This protein binds this small molecule.
Small molecule (SMILES): CC(C)c1nc(CN(C)C(=O)N[C@H](C(=O)N[C@H](CC[C@H](Cc2ccccc2)NC(=O)OCc2cnco2)Cc2ccccc2)C(C)C)cs1

Sequence of chain 3.A:
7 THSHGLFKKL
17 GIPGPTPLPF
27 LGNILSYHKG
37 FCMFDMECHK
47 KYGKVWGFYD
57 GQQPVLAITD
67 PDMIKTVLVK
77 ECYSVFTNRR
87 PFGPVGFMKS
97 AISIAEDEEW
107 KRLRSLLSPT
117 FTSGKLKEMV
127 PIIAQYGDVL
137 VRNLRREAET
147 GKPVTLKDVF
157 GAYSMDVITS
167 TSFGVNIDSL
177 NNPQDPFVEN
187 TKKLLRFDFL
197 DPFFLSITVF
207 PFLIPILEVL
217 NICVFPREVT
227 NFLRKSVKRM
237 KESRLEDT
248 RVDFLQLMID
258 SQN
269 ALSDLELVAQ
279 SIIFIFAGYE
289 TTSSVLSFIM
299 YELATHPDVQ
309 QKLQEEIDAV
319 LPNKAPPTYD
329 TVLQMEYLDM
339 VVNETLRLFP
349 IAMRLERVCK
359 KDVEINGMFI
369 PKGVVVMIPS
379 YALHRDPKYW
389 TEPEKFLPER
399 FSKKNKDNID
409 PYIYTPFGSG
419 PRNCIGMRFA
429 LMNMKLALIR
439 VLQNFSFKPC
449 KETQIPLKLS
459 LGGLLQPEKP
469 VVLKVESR

Binding-site contacts:
Ligand atom C02 contacts residue ARG86 of chain 3.A at 3.5 Å.
Ligand atom C19 contacts residue ILE100 of chain 3.A at 3.7 Å (hydrophobic).
Ligand atom C27 contacts residue PHE221 of chain 3.A at 3.6 Å (hydrophobic).
Ligand atom C18 contacts residue PHE88 of chain 3.A at 3.9 Å (hydrophobic).
Ligand atom C33 contacts residue ALA285 of chain 3.A at 3.7 Å (hydrophobic).
Ligand atom C36 contacts residue HEM1 of chain 3.B at 3.0 Å.
Ligand atom C03 contacts residue ARG86 of chain 3.A at 3.9 Å.
Ligand atom C26 contacts residue LEU190 of chain 3.A at 3.7 Å (hydrophobic).
Ligand atom C02 contacts residue ASP56 of chain 3.A at 3.8 Å.
Ligand atom C09 contacts residue ARG352 of chain 3.A at 3.9 Å.
Ligand atom S49 contacts residue PHE193 of chain 3.A at 3.5 Å.
Ligand atom C34 contacts residue ALA285 of chain 3.A at 3.8 Å (hydrophobic).
Ligand atom C21 contacts residue ILE100 of chain 3.A at 3.8 Å (hydrophobic).
Ligand atom N05 contacts residue GLU354 of chain 3.A at 3.6 Å (salt-bridge).
Ligand atom C25 contacts residue LEU190 of chain 3.A at 3.4 Å (hydrophobic).
Ligand atom C25 contacts residue PHE284 of chain 3.A at 3.8 Å (hydrophobic).
Ligand atom C36 contacts residue THR289 of chain 3.A at 3.7 Å.
Ligand atom C03 contacts residue ASP56 of chain 3.A at 3.1 Å.
Ligand atom O30 contacts residue ILE281 of chain 3.A at 3.6 Å.
Ligand atom C33 contacts residue HEM1 of chain 3.B at 4.0 Å.
Ligand atom C24 contacts residue LEU191 of chain 3.A at 3.5 Å (hydrophobic).
Ligand atom C21 contacts residue ILE281 of chain 3.A at 3.8 Å (hydrophobic).
Ligand atom C19 contacts residue SER99 of chain 3.A at 3.9 Å.
Ligand atom C01 contacts residue THR204 of chain 3.A at 3.4 Å.
Ligand atom O30 contacts residue SER99 of chain 3.A at 2.8 Å (h-bond).
Ligand atom C42 contacts residue HEM1 of chain 3.B at 3.6 Å.
Ligand atom C45 contacts residue PHE88 of chain 3.A at 3.5 Å (hydrophobic).
Ligand atom C34 contacts residue HEM1 of chain 3.B at 2.6 Å.
Ligand atom C23 contacts residue LEU191 of chain 3.A at 3.9 Å (hydrophobic).
Ligand atom C24 contacts residue PHE284 of chain 3.A at 3.6 Å (hydrophobic).
Ligand atom C46 contacts residue PHE88 of chain 3.A at 3.5 Å (hydrophobic).
Ligand atom C03 contacts residue THR204 of chain 3.A at 3.2 Å.
Ligand atom C38 contacts residue ARG85 of chain 3.A at 3.7 Å.
Ligand atom C47 contacts residue PHE88 of chain 3.A at 3.8 Å (hydrophobic).
Ligand atom N35 contacts residue HEM1 of chain 3.B at 2.1 Å.
Ligand atom C46 contacts residue PHE193 of chain 3.A at 3.4 Å (hydrophobic).
Ligand atom C26 contacts residue PHE221 of chain 3.A at 3.6 Å (hydrophobic).
Ligand atom C43 contacts residue HEM1 of chain 3.B at 3.4 Å.
Ligand atom C32 contacts residue ALA285 of chain 3.A at 3.9 Å (hydrophobic).
Ligand atom O37 contacts residue THR289 of chain 3.A at 3.9 Å.